This protein binds this small molecule.
Small molecule (SMILES): Nc1nc2c(ncn2[C@@H]2O[C@H](CO[P](=O)(O)O[P](=O)(O)NP(=O)(O)O)[C@@H](O)[C@H]2O)c(=O)[nH]1

Binding-site contacts:
Ligand atom O6 contacts residue SER146 of chain 1.A at 3.4 Å.
Ligand atom O3G contacts residue LYS17 of chain 1.A at 2.7 Å (salt-bridge).
Ligand atom N3B contacts residue MG1 of chain 1.D at 3.3 Å.
Ligand atom O2B contacts residue GLY14 of chain 1.A at 3.5 Å (h-bond).
Ligand atom N7 contacts residue ASN117 of chain 1.A at 3.1 Å (h-bond).
Ligand atom O1B contacts residue SER18 of chain 1.A at 3.0 Å (h-bond).
Ligand atom O3G contacts residue GLY13 of chain 1.A at 3.4 Å.
Ligand atom O6 contacts residue ASN117 of chain 1.A at 3.3 Å (h-bond).
Ligand atom O2' contacts residue VAL30 of chain 1.A at 2.7 Å (h-bond).
Ligand atom PB contacts residue MG1 of chain 1.D at 3.2 Å.
Ligand atom O6 contacts residue LYS118 of chain 1.A at 3.3 Å.
Ligand atom N2 contacts residue LEU121 of chain 1.A at 3.5 Å.
Ligand atom O2B contacts residue VAL15 of chain 1.A at 3.4 Å (h-bond).
Ligand atom C5' contacts residue GLY14 of chain 1.A at 3.5 Å.
Ligand atom O4' contacts residue LYS118 of chain 1.A at 3.2 Å (salt-bridge).
Ligand atom O1A contacts residue SER18 of chain 1.A at 3.3 Å (h-bond).
Ligand atom C6 contacts residue ASP120 of chain 1.A at 3.5 Å.
Ligand atom PG contacts residue MG1 of chain 1.D at 3.1 Å.
Ligand atom O6 contacts residue ALA147 of chain 1.A at 2.8 Å (h-bond).
Ligand atom O1A contacts residue ALA19 of chain 1.A at 2.8 Å (h-bond).
Ligand atom O2' contacts residue ASP31 of chain 1.A at 3.1 Å (salt-bridge).
Ligand atom O1B contacts residue MG1 of chain 1.D at 2.0 Å.
Ligand atom C3' contacts residue GLU32 of chain 1.A at 3.5 Å.
Ligand atom N3B contacts residue GLY14 of chain 1.A at 3.1 Å (h-bond).
Ligand atom O2G contacts residue PRO35 of chain 1.A at 3.3 Å.
Ligand atom O2G contacts residue GLN62 of chain 1.A at 2.8 Å (h-bond).
Ligand atom N2 contacts residue ASP120 of chain 1.A at 2.8 Å (salt-bridge).
Ligand atom N1 contacts residue ASP120 of chain 1.A at 2.7 Å (salt-bridge).
Ligand atom O6 contacts residue ASP120 of chain 1.A at 3.3 Å (salt-bridge).
Ligand atom O1G contacts residue THR36 of chain 1.A at 2.9 Å (h-bond).
Ligand atom O1B contacts residue LYS17 of chain 1.A at 3.6 Å (salt-bridge).
Ligand atom O1G contacts residue MG1 of chain 1.D at 1.9 Å.
Ligand atom O1A contacts residue GLY16 of chain 1.A at 3.2 Å.
Ligand atom O3' contacts residue ASP31 of chain 1.A at 2.9 Å (salt-bridge).
Ligand atom C2' contacts residue VAL30 of chain 1.A at 3.5 Å (hydrophobic).
Ligand atom O3A contacts residue GLY16 of chain 1.A at 3.1 Å (h-bond).
Ligand atom O2B contacts residue LYS17 of chain 1.A at 2.8 Å (salt-bridge).
Ligand atom O2' contacts residue PHE29 of chain 1.A at 3.4 Å.
Ligand atom O3G contacts residue GLY61 of chain 1.A at 2.9 Å (h-bond).
Ligand atom O2B contacts residue GLY16 of chain 1.A at 3.1 Å (h-bond).

Sequence of chain 1.A:
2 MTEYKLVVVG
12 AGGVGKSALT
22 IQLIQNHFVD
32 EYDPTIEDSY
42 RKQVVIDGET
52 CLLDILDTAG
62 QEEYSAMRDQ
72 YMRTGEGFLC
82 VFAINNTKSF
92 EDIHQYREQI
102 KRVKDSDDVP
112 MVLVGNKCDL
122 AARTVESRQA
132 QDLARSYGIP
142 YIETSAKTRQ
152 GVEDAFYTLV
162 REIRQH